Sequence of chain 1.B:
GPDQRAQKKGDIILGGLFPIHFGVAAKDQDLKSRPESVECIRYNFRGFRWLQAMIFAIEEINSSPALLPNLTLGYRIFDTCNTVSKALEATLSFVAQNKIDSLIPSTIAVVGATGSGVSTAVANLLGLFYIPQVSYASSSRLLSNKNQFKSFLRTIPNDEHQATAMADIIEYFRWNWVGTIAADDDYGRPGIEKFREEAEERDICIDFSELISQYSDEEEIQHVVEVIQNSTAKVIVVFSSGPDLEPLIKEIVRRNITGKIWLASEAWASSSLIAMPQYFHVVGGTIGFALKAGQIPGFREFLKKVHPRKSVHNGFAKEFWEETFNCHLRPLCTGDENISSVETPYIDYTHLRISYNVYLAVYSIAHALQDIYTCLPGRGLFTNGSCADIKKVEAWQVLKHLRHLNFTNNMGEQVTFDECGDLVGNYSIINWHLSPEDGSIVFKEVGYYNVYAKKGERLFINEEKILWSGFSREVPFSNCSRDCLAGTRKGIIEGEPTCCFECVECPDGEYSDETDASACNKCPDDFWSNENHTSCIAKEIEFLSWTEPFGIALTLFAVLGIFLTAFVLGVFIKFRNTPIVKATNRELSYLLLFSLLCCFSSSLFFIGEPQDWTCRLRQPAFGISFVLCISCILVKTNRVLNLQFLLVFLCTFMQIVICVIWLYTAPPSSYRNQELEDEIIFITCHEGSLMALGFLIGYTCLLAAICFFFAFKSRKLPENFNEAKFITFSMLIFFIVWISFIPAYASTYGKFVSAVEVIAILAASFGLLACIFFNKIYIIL

Binding-site contacts:
Ligand atom C5 contacts residue ASN541 of chain 1.B at 3.6 Å.
Ligand atom C1 contacts residue ASN541 of chain 1.B at 1.4 Å.
Ligand atom C7 contacts residue ASN541 of chain 1.B at 3.3 Å.
Ligand atom O7 contacts residue ASN541 of chain 1.B at 4.3 Å.
Ligand atom C6 contacts residue ARG205 of chain 1.B at 4.4 Å.
Ligand atom O4 contacts residue ARG205 of chain 1.B at 4.0 Å.
Ligand atom O5 contacts residue ASN541 of chain 1.B at 2.4 Å (h-bond).
Ligand atom O5 contacts residue ARG205 of chain 1.B at 4.2 Å.
Ligand atom O6 contacts residue ASP578 of chain 1.B at 3.7 Å.
Ligand atom N2 contacts residue ASN541 of chain 1.B at 2.9 Å (h-bond).
Ligand atom O6 contacts residue ASP545 of chain 1.B at 4.4 Å.
Ligand atom C4 contacts residue ASP545 of chain 1.B at 3.9 Å.
Ligand atom O5 contacts residue ASP545 of chain 1.B at 4.0 Å.
Ligand atom C3 contacts residue ARG205 of chain 1.B at 3.7 Å.
Ligand atom C8 contacts residue PHE539 of chain 1.B at 4.0 Å (hydrophobic).
Ligand atom O7 contacts residue ASP234 of chain 1.B at 4.4 Å.
Ligand atom C3 contacts residue ASP545 of chain 1.B at 3.9 Å.
Ligand atom C3 contacts residue ASN541 of chain 1.B at 3.8 Å.
Ligand atom C6 contacts residue ASN207 of chain 1.B at 3.5 Å.
Ligand atom C1 contacts residue ASP545 of chain 1.B at 4.2 Å.
Ligand atom C8 contacts residue GLU202 of chain 1.B at 4.3 Å.
Ligand atom O7 contacts residue PHE539 of chain 1.B at 3.7 Å.
Ligand atom C7 contacts residue ASP545 of chain 1.B at 4.3 Å.
Ligand atom C2 contacts residue ARG205 of chain 1.B at 4.0 Å.
Ligand atom O6 contacts residue ASN207 of chain 1.B at 3.8 Å.
Ligand atom C4 contacts residue ASN541 of chain 1.B at 4.2 Å.
Ligand atom O3 contacts residue ASP545 of chain 1.B at 3.8 Å.
Ligand atom C1 contacts residue ARG205 of chain 1.B at 3.7 Å.
Ligand atom N2 contacts residue ASP545 of chain 1.B at 4.3 Å.
Ligand atom C5 contacts residue ASN207 of chain 1.B at 3.6 Å.
Ligand atom O3 contacts residue ARG205 of chain 1.B at 4.1 Å.
Ligand atom C2 contacts residue ASP545 of chain 1.B at 3.4 Å.
Ligand atom O5 contacts residue ASN207 of chain 1.B at 2.8 Å (h-bond).
Ligand atom C7 contacts residue PHE539 of chain 1.B at 4.1 Å (hydrophobic).
Ligand atom C1 contacts residue ASN207 of chain 1.B at 3.6 Å.
Ligand atom N2 contacts residue ARG205 of chain 1.B at 3.5 Å (salt-bridge).
Ligand atom O6 contacts residue ARG205 of chain 1.B at 3.0 Å (salt-bridge).
Ligand atom C2 contacts residue ASN541 of chain 1.B at 2.5 Å.
Ligand atom C8 contacts residue ASP545 of chain 1.B at 3.3 Å.
Ligand atom C8 contacts residue ASN541 of chain 1.B at 3.4 Å.

This small molecule binds to this protein.
Small molecule (SMILES): CC(=O)N[C@H]1[C@H](O[C@H]2[C@H](O)[C@@H](NC(C)=O)CO[C@@H]2CO)O[C@H](CO)[C@@H](O)[C@@H]1O